A small-molecule ligand and the protein it binds are described below.
Small molecule (SMILES): CC(=O)N[C@H]1[C@H](O[C@H]2[C@H](O)[C@@H](NC(C)=O)CO[C@@H]2CO)O[C@H](CO)[C@@H](O)[C@@H]1O

Sequence of chain 1.E:
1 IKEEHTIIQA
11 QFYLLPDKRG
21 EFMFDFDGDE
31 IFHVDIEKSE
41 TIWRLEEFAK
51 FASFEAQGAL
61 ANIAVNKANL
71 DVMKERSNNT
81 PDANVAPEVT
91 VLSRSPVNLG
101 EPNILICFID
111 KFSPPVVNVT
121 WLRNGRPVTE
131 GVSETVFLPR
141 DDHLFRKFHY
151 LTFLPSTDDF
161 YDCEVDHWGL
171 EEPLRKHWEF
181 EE

Binding-site contacts:
Ligand atom C3 contacts residue TRP168 of chain 1.E at 3.8 Å (hydrophobic).
Ligand atom C8 contacts residue ASP166 of chain 1.E at 3.6 Å.
Ligand atom N2 contacts residue ASN118 of chain 1.E at 2.8 Å (h-bond).
Ligand atom C2 contacts residue ASN118 of chain 1.E at 2.5 Å.
Ligand atom C3 contacts residue ASN118 of chain 1.E at 3.7 Å.
Ligand atom C7 contacts residue ASP166 of chain 1.E at 3.8 Å.
Ligand atom O3 contacts residue TRP168 of chain 1.E at 3.3 Å.
Ligand atom C8 contacts residue ARG19 of chain 1.E at 4.2 Å.
Ligand atom C4 contacts residue ASN118 of chain 1.E at 4.2 Å.
Ligand atom C8 contacts residue ASN118 of chain 1.E at 4.3 Å.
Ligand atom N2 contacts residue TRP168 of chain 1.E at 4.2 Å.
Ligand atom O7 contacts residue ASN118 of chain 1.E at 3.0 Å (h-bond).
Ligand atom C2 contacts residue ASP166 of chain 1.E at 4.4 Å.
Ligand atom C7 contacts residue ASN118 of chain 1.E at 3.1 Å.
Ligand atom C1 contacts residue ASN118 of chain 1.E at 1.4 Å.
Ligand atom C8 contacts residue HIS167 of chain 1.E at 3.7 Å.
Ligand atom C8 contacts residue TRP168 of chain 1.E at 3.6 Å (hydrophobic).
Ligand atom C7 contacts residue TRP168 of chain 1.E at 3.8 Å (hydrophobic).
Ligand atom C6 contacts residue ASN118 of chain 1.E at 4.5 Å.
Ligand atom N2 contacts residue ASP166 of chain 1.E at 3.5 Å (salt-bridge).
Ligand atom O7 contacts residue TRP168 of chain 1.E at 3.6 Å (h-bond).
Ligand atom C5 contacts residue ASN118 of chain 1.E at 3.7 Å.
Ligand atom O5 contacts residue ASN118 of chain 1.E at 2.4 Å (h-bond).